Sequence of chain 1.A:
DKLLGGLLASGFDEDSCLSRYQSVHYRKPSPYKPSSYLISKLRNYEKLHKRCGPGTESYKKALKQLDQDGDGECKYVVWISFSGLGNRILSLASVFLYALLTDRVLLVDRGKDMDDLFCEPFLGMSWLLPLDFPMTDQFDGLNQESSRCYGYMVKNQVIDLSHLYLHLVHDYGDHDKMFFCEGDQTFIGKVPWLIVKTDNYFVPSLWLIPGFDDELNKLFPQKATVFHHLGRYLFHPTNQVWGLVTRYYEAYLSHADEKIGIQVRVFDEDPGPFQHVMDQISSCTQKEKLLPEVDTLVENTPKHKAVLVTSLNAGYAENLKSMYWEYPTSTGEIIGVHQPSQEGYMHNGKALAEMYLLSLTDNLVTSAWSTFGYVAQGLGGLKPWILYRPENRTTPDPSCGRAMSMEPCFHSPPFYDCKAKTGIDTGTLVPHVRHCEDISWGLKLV

The small molecule below binds the protein below.
Small molecule (SMILES): OC[C@H]1O[C@@H](O[C@H]2[C@@H](OC[C@H]3O[C@@H](O[C@H]4[C@H](O)[C@@H](O)[C@H](O)O[C@@H]4CO)[C@H](O)[C@@H](O)[C@@H]3O[C@@H]3O[C@H](CO[C@H]4OC[C@@H](O)[C@H](O)[C@H]4O)[C@@H](O[C@@H]4O[C@H](CO[C@H]5OC[C@@H](O)[C@H](O)[C@H]5O)[C@@H](O)[C@H](O)[C@H]4O)[C@H](O)[C@H]3O)OC[C@@H](O)[C@@H]2O)[C@H](O)[C@@H](O)[C@H]1O

Binding-site contacts:
Ligand atom C4 contacts residue PRO443 of chain 1.A at 3.2 Å (hydrophobic).
Ligand atom O3 contacts residue THR401 of chain 1.A at 3.5 Å.
Ligand atom O6 contacts residue PHE286 of chain 1.A at 3.6 Å.
Ligand atom O6 contacts residue ASN219 of chain 1.A at 2.8 Å (h-bond).
Ligand atom O3 contacts residue LYS196 of chain 1.A at 2.8 Å (salt-bridge).
Ligand atom C3 contacts residue LYS196 of chain 1.A at 3.7 Å.
Ligand atom C2 contacts residue HIS189 of chain 1.A at 3.8 Å.
Ligand atom O6 contacts residue HIS441 of chain 1.A at 3.6 Å.
Ligand atom O4 contacts residue PRO443 of chain 1.A at 2.7 Å (h-bond).
Ligand atom O2 contacts residue ASN102 of chain 1.A at 2.8 Å (h-bond).
Ligand atom C4 contacts residue LYS196 of chain 1.A at 3.7 Å.
Ligand atom C4 contacts residue HIS441 of chain 1.A at 3.5 Å.
Ligand atom C6 contacts residue SER442 of chain 1.A at 3.4 Å.
Ligand atom O4 contacts residue HIS441 of chain 1.A at 2.7 Å (h-bond).
Ligand atom C3 contacts residue ASN102 of chain 1.A at 3.3 Å.
Ligand atom O4 contacts residue PHE445 of chain 1.A at 3.6 Å.
Ligand atom C6 contacts residue TRP471 of chain 1.A at 3.4 Å (hydrophobic).
Ligand atom C1 contacts residue HIS189 of chain 1.A at 3.8 Å.
Ligand atom O5 contacts residue HIS189 of chain 1.A at 3.1 Å (h-bond).
Ligand atom C5 contacts residue GLU421 of chain 1.A at 3.7 Å.
Ligand atom O5 contacts residue HIS441 of chain 1.A at 3.9 Å.
Ligand atom O5 contacts residue TRP471 of chain 1.A at 3.9 Å.
Ligand atom C5 contacts residue PRO443 of chain 1.A at 3.4 Å (hydrophobic).
Ligand atom O3 contacts residue ARG419 of chain 1.A at 3.8 Å.
Ligand atom C5 contacts residue TRP471 of chain 1.A at 3.7 Å (hydrophobic).
Ligand atom O4 contacts residue ARG419 of chain 1.A at 2.6 Å (salt-bridge).
Ligand atom O4 contacts residue TRP399 of chain 1.A at 3.4 Å.
Ligand atom O6 contacts residue ASP287 of chain 1.A at 3.3 Å (salt-bridge).
Ligand atom O4 contacts residue LYS196 of chain 1.A at 2.9 Å (salt-bridge).
Ligand atom O6 contacts residue HIS189 of chain 1.A at 3.2 Å.
Ligand atom O5 contacts residue TRP399 of chain 1.A at 3.8 Å.
Ligand atom C3 contacts residue ARG419 of chain 1.A at 3.8 Å.
Ligand atom C2 contacts residue ASN102 of chain 1.A at 3.6 Å.
Ligand atom O5 contacts residue SER442 of chain 1.A at 3.4 Å.
Ligand atom O6 contacts residue SER442 of chain 1.A at 2.7 Å (h-bond).
Ligand atom O3 contacts residue ASN102 of chain 1.A at 2.6 Å (h-bond).
Ligand atom C5 contacts residue SER442 of chain 1.A at 3.9 Å.
Ligand atom C5 contacts residue PHE445 of chain 1.A at 3.8 Å (hydrophobic).
Ligand atom O2 contacts residue ARG419 of chain 1.A at 3.0 Å (salt-bridge).
Ligand atom C6 contacts residue HIS189 of chain 1.A at 3.4 Å.